Binding-site contacts:
Ligand atom CDD contacts residue VAL273 of chain 1.A at 4.2 Å (hydrophobic).
Ligand atom CDB contacts residue LEU276 of chain 1.A at 3.7 Å (hydrophobic).
Ligand atom CAE contacts residue THR283 of chain 1.A at 4.0 Å.
Ligand atom CAE contacts residue ILE344 of chain 1.A at 3.7 Å (hydrophobic).
Ligand atom CBC contacts residue ALA279 of chain 1.A at 4.1 Å (hydrophobic).
Ligand atom CDE contacts residue MET113 of chain 1.A at 3.6 Å (hydrophobic).
Ligand atom CAC contacts residue HEM1 of chain 1.B at 3.1 Å.
Ligand atom CCD contacts residue LEU276 of chain 1.A at 4.1 Å (hydrophobic).
Ligand atom CDC contacts residue LEU276 of chain 1.A at 3.8 Å (hydrophobic).
Ligand atom CDB contacts residue CM51 of chain 1.F at 3.5 Å.
Ligand atom CDC contacts residue CM51 of chain 1.F at 3.9 Å.
Ligand atom CDF contacts residue LEU276 of chain 1.A at 4.0 Å (hydrophobic).
Ligand atom CDE contacts residue PHE277 of chain 1.A at 3.6 Å (hydrophobic).
Ligand atom CDF contacts residue PHE277 of chain 1.A at 4.0 Å (hydrophobic).
Ligand atom CDC contacts residue SER109 of chain 1.A at 3.4 Å.
Ligand atom CBF contacts residue GLY280 of chain 1.A at 3.8 Å.
Ligand atom CBF contacts residue THR283 of chain 1.A at 3.6 Å.
Ligand atom CCE contacts residue LEU276 of chain 1.A at 3.2 Å (hydrophobic).
Ligand atom CDD contacts residue LEU276 of chain 1.A at 4.2 Å (hydrophobic).
Ligand atom CDD contacts residue PHE277 of chain 1.A at 3.9 Å (hydrophobic).
Ligand atom CBE contacts residue GLY280 of chain 1.A at 3.9 Å.
Ligand atom CCF contacts residue LEU276 of chain 1.A at 3.9 Å (hydrophobic).
Ligand atom CDA contacts residue HEM1 of chain 1.B at 4.2 Å.
Ligand atom CBD contacts residue ALA279 of chain 1.A at 3.3 Å (hydrophobic).
Ligand atom CDD contacts residue MET113 of chain 1.A at 3.8 Å (hydrophobic).
Ligand atom CBE contacts residue THR283 of chain 1.A at 3.7 Å.
Ligand atom CDF contacts residue MET113 of chain 1.A at 4.1 Å (hydrophobic).
Ligand atom CCE contacts residue GLY280 of chain 1.A at 4.0 Å.
Ligand atom CDD contacts residue SER109 of chain 1.A at 3.8 Å.
Ligand atom NAB contacts residue HEM1 of chain 1.B at 4.2 Å.
Ligand atom CCF contacts residue GLY280 of chain 1.A at 3.6 Å.
Ligand atom CCC contacts residue HEM1 of chain 1.B at 3.8 Å.
Ligand atom CBE contacts residue ALA279 of chain 1.A at 3.2 Å (hydrophobic).
Ligand atom CDA contacts residue LEU276 of chain 1.A at 3.7 Å (hydrophobic).
Ligand atom CBF contacts residue ALA279 of chain 1.A at 4.1 Å (hydrophobic).
Ligand atom CAF contacts residue ILE344 of chain 1.A at 4.0 Å (hydrophobic).
Ligand atom CCD contacts residue HEM1 of chain 1.B at 4.2 Å.
Ligand atom CAE contacts residue HEM1 of chain 1.B at 3.1 Å.
Ligand atom NAD contacts residue HEM1 of chain 1.B at 2.1 Å.
Ligand atom CAF contacts residue THR283 of chain 1.A at 4.0 Å.

Sequence of chain 1.A:
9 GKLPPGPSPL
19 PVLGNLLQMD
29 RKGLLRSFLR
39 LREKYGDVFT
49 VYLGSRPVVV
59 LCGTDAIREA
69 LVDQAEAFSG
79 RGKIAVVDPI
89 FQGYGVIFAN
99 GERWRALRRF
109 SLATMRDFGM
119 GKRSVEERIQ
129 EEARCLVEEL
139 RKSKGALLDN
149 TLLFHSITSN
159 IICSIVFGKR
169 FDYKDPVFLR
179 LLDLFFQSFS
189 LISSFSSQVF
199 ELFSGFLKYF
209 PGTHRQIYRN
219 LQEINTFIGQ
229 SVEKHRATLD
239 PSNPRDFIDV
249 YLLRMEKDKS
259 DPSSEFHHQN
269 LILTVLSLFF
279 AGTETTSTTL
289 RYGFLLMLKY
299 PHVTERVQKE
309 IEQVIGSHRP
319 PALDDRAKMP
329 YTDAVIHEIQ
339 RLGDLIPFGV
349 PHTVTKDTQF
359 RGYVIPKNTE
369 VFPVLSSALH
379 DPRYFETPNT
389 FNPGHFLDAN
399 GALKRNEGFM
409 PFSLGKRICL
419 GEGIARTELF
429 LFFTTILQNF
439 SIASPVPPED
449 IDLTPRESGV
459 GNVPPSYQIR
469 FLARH

This small molecule binds to this protein.
Small molecule (SMILES): c1ccc(-c2ccc([C@H](c3ccccc3)n3ccnc3)cc2)cc1